Binding-site contacts:
Ligand atom O7 contacts residue ASN82 of chain 1.D at 4.2 Å.
Ligand atom C8 contacts residue ASN79 of chain 1.D at 3.0 Å.
Ligand atom C8 contacts residue LYS75 of chain 1.D at 3.9 Å.
Ligand atom N2 contacts residue ASN79 of chain 1.D at 4.2 Å.
Ligand atom N2 contacts residue ASN82 of chain 1.D at 3.0 Å (h-bond).
Ligand atom O5 contacts residue ASN82 of chain 1.D at 2.3 Å (h-bond).
Ligand atom C7 contacts residue ASN82 of chain 1.D at 3.8 Å.
Ligand atom O7 contacts residue ASN79 of chain 1.D at 3.6 Å.
Ligand atom C3 contacts residue ASN82 of chain 1.D at 3.8 Å.
Ligand atom O3 contacts residue GLU72 of chain 1.D at 4.5 Å.
Ligand atom C8 contacts residue GLU72 of chain 1.D at 3.9 Å.
Ligand atom C2 contacts residue ASN82 of chain 1.D at 2.4 Å.
Ligand atom O7 contacts residue GLU108 of chain 1.E at 4.4 Å.
Ligand atom N2 contacts residue GLU72 of chain 1.D at 4.4 Å.
Ligand atom O6 contacts residue ARG295 of chain 1.C at 4.0 Å.
Ligand atom C1 contacts residue ASN82 of chain 1.D at 1.4 Å.
Ligand atom C7 contacts residue GLU72 of chain 1.D at 4.5 Å.
Ligand atom C5 contacts residue ASN82 of chain 1.D at 3.6 Å.
Ligand atom C7 contacts residue ASN79 of chain 1.D at 3.4 Å.
Ligand atom C4 contacts residue ASN82 of chain 1.D at 4.2 Å.

A protein and the small-molecule ligand that binds it are described below.
Small molecule (SMILES): CC(=O)N[C@@H]1[C@@H](O)[C@H](O)[C@@H](CO)O[C@H]1O

Sequence of chain 1.D:
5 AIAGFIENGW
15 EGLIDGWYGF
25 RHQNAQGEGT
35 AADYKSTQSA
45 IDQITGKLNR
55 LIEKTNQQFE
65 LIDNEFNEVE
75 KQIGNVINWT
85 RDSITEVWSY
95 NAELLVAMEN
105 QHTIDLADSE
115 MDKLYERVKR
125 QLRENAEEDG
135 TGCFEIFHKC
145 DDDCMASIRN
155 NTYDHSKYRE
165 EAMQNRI

Sequence of chain 1.E:
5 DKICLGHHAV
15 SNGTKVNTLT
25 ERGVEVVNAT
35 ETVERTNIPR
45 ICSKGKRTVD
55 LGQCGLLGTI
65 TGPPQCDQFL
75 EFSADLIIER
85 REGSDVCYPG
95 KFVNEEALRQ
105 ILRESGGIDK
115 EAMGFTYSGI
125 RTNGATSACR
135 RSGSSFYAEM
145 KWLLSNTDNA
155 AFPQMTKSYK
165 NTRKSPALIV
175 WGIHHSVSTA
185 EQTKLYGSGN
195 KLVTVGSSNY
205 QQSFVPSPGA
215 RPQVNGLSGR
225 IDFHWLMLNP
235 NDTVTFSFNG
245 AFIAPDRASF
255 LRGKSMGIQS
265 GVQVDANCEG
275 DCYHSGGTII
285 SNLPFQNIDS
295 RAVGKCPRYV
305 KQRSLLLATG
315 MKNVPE

Sequence of chain 1.C:
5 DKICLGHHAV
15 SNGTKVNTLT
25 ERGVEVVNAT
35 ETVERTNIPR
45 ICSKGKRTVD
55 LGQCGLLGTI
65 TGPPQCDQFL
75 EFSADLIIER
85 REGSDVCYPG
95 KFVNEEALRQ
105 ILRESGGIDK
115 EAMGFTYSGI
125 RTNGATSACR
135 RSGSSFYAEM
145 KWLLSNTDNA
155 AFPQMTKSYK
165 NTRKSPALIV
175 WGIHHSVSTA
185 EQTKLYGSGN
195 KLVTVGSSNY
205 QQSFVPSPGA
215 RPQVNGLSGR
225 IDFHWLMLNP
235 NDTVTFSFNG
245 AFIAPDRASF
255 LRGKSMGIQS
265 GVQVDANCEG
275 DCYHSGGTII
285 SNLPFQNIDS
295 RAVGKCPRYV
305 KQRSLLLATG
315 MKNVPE